Binding-site contacts:
Ligand atom O5 contacts residue THR120 of chain 50.A at 3.4 Å (h-bond).
Ligand atom C7 contacts residue ASN118 of chain 50.A at 3.8 Å.
Ligand atom C3 contacts residue ASN118 of chain 50.A at 3.8 Å.
Ligand atom C4 contacts residue ASN118 of chain 50.A at 4.2 Å.
Ligand atom O5 contacts residue THR89 of chain 50.A at 4.5 Å.
Ligand atom C6 contacts residue PHE119 of chain 50.A at 4.0 Å (hydrophobic).
Ligand atom C1 contacts residue THR89 of chain 50.A at 4.2 Å.
Ligand atom C5 contacts residue THR120 of chain 50.A at 4.2 Å.
Ligand atom N2 contacts residue ASN118 of chain 50.A at 2.9 Å (h-bond).
Ligand atom O6 contacts residue ASN118 of chain 50.A at 4.2 Å.
Ligand atom N2 contacts residue TYR90 of chain 50.A at 4.4 Å.
Ligand atom O6 contacts residue THR120 of chain 50.A at 3.6 Å (h-bond).
Ligand atom O6 contacts residue PHE119 of chain 50.A at 2.8 Å (h-bond).
Ligand atom C8 contacts residue ASP67 of chain 50.A at 3.7 Å.
Ligand atom C1 contacts residue ASN118 of chain 50.A at 1.4 Å.
Ligand atom C8 contacts residue ASN118 of chain 50.A at 3.7 Å.
Ligand atom C8 contacts residue SER66 of chain 50.A at 3.6 Å.
Ligand atom O6 contacts residue THR89 of chain 50.A at 3.9 Å.
Ligand atom C5 contacts residue ASN118 of chain 50.A at 3.6 Å.
Ligand atom C6 contacts residue THR120 of chain 50.A at 3.8 Å.
Ligand atom O5 contacts residue PHE119 of chain 50.A at 3.9 Å.
Ligand atom O5 contacts residue ASN118 of chain 50.A at 2.4 Å (h-bond).
Ligand atom C1 contacts residue SER66 of chain 50.A at 4.5 Å.
Ligand atom C2 contacts residue ASN118 of chain 50.A at 2.5 Å.

Sequence of chain 50.A:
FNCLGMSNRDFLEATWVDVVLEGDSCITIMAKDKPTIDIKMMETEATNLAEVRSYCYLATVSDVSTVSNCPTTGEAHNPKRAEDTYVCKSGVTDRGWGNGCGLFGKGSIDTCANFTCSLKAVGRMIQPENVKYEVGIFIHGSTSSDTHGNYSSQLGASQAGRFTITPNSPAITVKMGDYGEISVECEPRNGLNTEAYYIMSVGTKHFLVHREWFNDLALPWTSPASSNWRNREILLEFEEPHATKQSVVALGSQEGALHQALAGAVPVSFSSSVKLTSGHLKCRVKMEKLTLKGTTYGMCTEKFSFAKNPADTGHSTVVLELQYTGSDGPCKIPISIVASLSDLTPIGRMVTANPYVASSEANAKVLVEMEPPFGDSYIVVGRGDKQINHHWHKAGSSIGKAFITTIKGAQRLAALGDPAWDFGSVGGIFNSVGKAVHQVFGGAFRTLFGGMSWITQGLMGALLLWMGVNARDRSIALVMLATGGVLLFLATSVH

A protein and the small-molecule ligand that binds it are described below.
Small molecule (SMILES): CC(=O)N[C@@H]1[C@@H](O)[C@H](O)[C@@H](CO)O[C@H]1O